Binding-site contacts:
Ligand atom C4 contacts residue GLN384 of chain 1.A at 3.9 Å.
Ligand atom C3 contacts residue ILE311 of chain 1.B at 3.5 Å (hydrophobic).
Ligand atom C26 contacts residue HT11 of chain 1.Z at 3.7 Å.
Ligand atom C10 contacts residue GLU268 of chain 1.B at 3.7 Å.
Ligand atom C27 contacts residue TYR279 of chain 1.B at 3.9 Å (hydrophobic).
Ligand atom C2 contacts residue ILE311 of chain 1.B at 3.4 Å (hydrophobic).
Ligand atom C14 contacts residue GLU268 of chain 1.B at 3.1 Å.
Ligand atom N4 contacts residue PHE315 of chain 1.B at 3.4 Å.
Ligand atom C23 contacts residue ILE205 of chain 1.B at 3.9 Å (hydrophobic).
Ligand atom C27 contacts residue ARG381 of chain 1.A at 3.4 Å.
Ligand atom C11 contacts residue GLU268 of chain 1.B at 3.0 Å.
Ligand atom C17 contacts residue PHE267 of chain 1.B at 3.3 Å (hydrophobic).
Ligand atom C19 contacts residue PHE267 of chain 1.B at 3.6 Å (hydrophobic).
Ligand atom C18 contacts residue PHE267 of chain 1.B at 3.1 Å (hydrophobic).
Ligand atom C2 contacts residue HT11 of chain 1.Z at 4.0 Å.
Ligand atom C15 contacts residue GLU268 of chain 1.B at 4.0 Å.
Ligand atom C22 contacts residue ILE205 of chain 1.B at 3.6 Å (hydrophobic).
Ligand atom C21 contacts residue PHE267 of chain 1.B at 3.2 Å (hydrophobic).
Ligand atom C5 contacts residue LYS272 of chain 1.B at 4.0 Å.
Ligand atom C12 contacts residue GLU268 of chain 1.B at 3.0 Å.
Ligand atom C15 contacts residue PHE267 of chain 1.B at 4.0 Å (hydrophobic).
Ligand atom C13 contacts residue VAL271 of chain 1.B at 3.8 Å (hydrophobic).
Ligand atom N3 contacts residue GLU268 of chain 1.B at 3.1 Å (salt-bridge).
Ligand atom N5 contacts residue PHE267 of chain 1.B at 3.8 Å.
Ligand atom N1 contacts residue VAL271 of chain 1.B at 3.4 Å.
Ligand atom C2 contacts residue VAL275 of chain 1.B at 4.0 Å (hydrophobic).
Ligand atom C8 contacts residue VAL271 of chain 1.B at 3.6 Å (hydrophobic).
Ligand atom C21 contacts residue ILE205 of chain 1.B at 3.7 Å (hydrophobic).
Ligand atom O1 contacts residue HT11 of chain 1.Z at 3.1 Å.
Ligand atom C26 contacts residue TYR279 of chain 1.B at 3.8 Å (hydrophobic).
Ligand atom C1 contacts residue HT11 of chain 1.Z at 3.9 Å.
Ligand atom C16 contacts residue PHE267 of chain 1.B at 3.6 Å (hydrophobic).
Ligand atom C13 contacts residue GLU268 of chain 1.B at 3.8 Å.
Ligand atom C3 contacts residue GLN384 of chain 1.A at 4.0 Å.
Ligand atom C7 contacts residue GLN384 of chain 1.A at 4.0 Å.
Ligand atom C25 contacts residue ILE205 of chain 1.B at 3.4 Å (hydrophobic).
Ligand atom O1 contacts residue TYR279 of chain 1.B at 3.9 Å.
Ligand atom C26 contacts residue ARG381 of chain 1.A at 3.2 Å.
Ligand atom N6 contacts residue ILE205 of chain 1.B at 4.0 Å.
Ligand atom C13 contacts residue PHE315 of chain 1.B at 3.5 Å (hydrophobic).

Sequence of chain 1.B:
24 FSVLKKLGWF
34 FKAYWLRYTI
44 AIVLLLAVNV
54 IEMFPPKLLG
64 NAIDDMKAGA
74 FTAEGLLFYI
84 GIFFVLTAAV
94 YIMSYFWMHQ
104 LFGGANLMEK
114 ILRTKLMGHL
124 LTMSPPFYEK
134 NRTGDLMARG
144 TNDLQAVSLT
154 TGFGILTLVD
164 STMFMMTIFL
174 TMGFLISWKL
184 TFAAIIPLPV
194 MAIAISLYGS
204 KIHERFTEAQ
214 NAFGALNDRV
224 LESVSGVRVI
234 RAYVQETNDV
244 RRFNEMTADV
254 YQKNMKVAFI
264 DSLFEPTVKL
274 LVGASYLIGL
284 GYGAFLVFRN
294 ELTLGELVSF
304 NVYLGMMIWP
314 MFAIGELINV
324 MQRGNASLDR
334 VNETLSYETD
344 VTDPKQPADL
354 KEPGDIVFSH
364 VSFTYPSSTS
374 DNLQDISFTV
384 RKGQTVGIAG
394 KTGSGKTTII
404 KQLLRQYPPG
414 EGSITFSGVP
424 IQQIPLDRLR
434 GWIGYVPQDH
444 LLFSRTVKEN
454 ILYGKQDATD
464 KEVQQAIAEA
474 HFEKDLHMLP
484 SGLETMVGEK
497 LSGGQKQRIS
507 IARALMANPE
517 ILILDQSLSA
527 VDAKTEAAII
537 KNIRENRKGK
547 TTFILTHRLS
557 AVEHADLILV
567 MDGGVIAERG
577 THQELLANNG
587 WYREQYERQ

This protein binds this small molecule.
Small molecule (SMILES): CCOc1ccc(-c2nc3ccc(-c4nc5ccc(N6CCN(C)CC6)cc5[nH]4)cc3[nH]2)cc1

Sequence of chain 1.A:
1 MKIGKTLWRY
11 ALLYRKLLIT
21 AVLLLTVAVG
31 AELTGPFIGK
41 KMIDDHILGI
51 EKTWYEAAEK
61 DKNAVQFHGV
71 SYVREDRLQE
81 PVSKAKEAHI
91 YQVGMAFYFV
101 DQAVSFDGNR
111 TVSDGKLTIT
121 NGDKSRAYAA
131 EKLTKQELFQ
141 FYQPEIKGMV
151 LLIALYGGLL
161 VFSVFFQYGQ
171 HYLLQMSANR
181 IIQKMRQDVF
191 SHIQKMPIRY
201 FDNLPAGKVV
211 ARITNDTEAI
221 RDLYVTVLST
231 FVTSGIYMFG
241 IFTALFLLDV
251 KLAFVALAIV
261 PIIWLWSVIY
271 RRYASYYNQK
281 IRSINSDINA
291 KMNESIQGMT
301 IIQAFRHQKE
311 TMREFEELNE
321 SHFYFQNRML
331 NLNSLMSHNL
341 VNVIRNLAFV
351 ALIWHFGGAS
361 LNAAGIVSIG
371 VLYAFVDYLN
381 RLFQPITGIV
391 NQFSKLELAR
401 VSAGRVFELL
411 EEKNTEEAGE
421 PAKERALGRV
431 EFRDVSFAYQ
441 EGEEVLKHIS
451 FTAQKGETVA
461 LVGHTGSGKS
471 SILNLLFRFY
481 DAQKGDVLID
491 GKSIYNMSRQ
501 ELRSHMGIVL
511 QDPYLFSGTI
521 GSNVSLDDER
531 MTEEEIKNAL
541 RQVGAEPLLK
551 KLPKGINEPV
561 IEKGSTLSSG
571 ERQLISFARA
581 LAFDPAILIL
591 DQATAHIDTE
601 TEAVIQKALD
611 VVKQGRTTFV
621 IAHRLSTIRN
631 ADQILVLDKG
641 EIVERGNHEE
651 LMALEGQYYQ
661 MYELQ